Binding-site contacts:
Ligand atom P contacts residue NA1 of chain 1.D at 3.4 Å.
Ligand atom C2 contacts residue DG6 of chain 1.A at 3.4 Å.
Ligand atom O2 contacts residue DA2 of chain 1.A at 3.1 Å.
Ligand atom O4 contacts residue DA2 of chain 1.A at 2.7 Å (h-bond).
Ligand atom N1 contacts residue DT5 of chain 1.A at 2.8 Å (h-bond).
Ligand atom O2 contacts residue DG6 of chain 1.A at 2.5 Å (h-bond).
Ligand atom O6 contacts residue DT3 of chain 1.A at 3.2 Å (h-bond).
Ligand atom OP2 contacts residue GLY107 of chain 1.C at 3.4 Å.
Ligand atom C2 contacts residue DG6 of chain 1.A at 3.4 Å.
Ligand atom N6 contacts residue DT3 of chain 1.A at 3.2 Å (h-bond).
Ligand atom OP1 contacts residue GLY105 of chain 1.C at 2.6 Å (h-bond).
Ligand atom C2 contacts residue DC4 of chain 1.A at 3.3 Å.
Ligand atom C2 contacts residue DT3 of chain 1.A at 3.0 Å.
Ligand atom N3 contacts residue DA2 of chain 1.A at 2.4 Å (h-bond).
Ligand atom O5' contacts residue GLY107 of chain 1.C at 3.4 Å.
Ligand atom O3' contacts residue SER109 of chain 1.C at 3.4 Å.
Ligand atom N3 contacts residue DG6 of chain 1.A at 2.8 Å (h-bond).
Ligand atom O6 contacts residue DC4 of chain 1.A at 2.9 Å (h-bond).
Ligand atom N1 contacts residue DA2 of chain 1.A at 3.4 Å (h-bond).
Ligand atom N4 contacts residue DG6 of chain 1.A at 3.1 Å (h-bond).
Ligand atom O6 contacts residue DC1 of chain 1.A at 3.2 Å (h-bond).
Ligand atom OP1 contacts residue GLY107 of chain 1.C at 2.8 Å (h-bond).
Ligand atom N4 contacts residue DT5 of chain 1.A at 3.3 Å (h-bond).
Ligand atom N2 contacts residue DT5 of chain 1.A at 3.1 Å (h-bond).
Ligand atom C4 contacts residue DA2 of chain 1.A at 3.0 Å.
Ligand atom N2 contacts residue DC1 of chain 1.A at 2.5 Å (h-bond).
Ligand atom OP2 contacts residue SER109 of chain 1.C at 2.9 Å.
Ligand atom C2 contacts residue DC1 of chain 1.A at 3.2 Å.
Ligand atom P contacts residue GLY107 of chain 1.C at 3.3 Å.
Ligand atom OP1 contacts residue NA1 of chain 1.D at 2.5 Å (h-bond).
Ligand atom N2 contacts residue LYS234 of chain 1.C at 3.2 Å (salt-bridge).
Ligand atom N1 contacts residue DC4 of chain 1.A at 2.7 Å (h-bond).
Ligand atom N6 contacts residue DT5 of chain 1.A at 2.9 Å (h-bond).
Ligand atom N1 contacts residue DC1 of chain 1.A at 2.8 Å (h-bond).
Ligand atom N6 contacts residue DA2 of chain 1.A at 2.9 Å (h-bond).
Ligand atom N1 contacts residue DT3 of chain 1.A at 2.6 Å (h-bond).
Ligand atom OP2 contacts residue PRO108 of chain 1.C at 3.2 Å (h-bond).
Ligand atom OP1 contacts residue ALA110 of chain 1.C at 3.1 Å (h-bond).
Ligand atom N2 contacts residue DC4 of chain 1.A at 2.4 Å (h-bond).
Ligand atom C6 contacts residue DC4 of chain 1.A at 3.4 Å.

The protein below binds the small molecule below.
Small molecule (SMILES): Cc1cn([C@H]2C[C@H](O[P](=O)(O)OC[C@H]3O[C@@H](n4cnc5c(=O)nc(N)[nH]c54)C[C@@H]3O)[C@@H](CO[P](=O)(O)O[C@H]3C[C@H](n4cnc5c(N)ncnc54)O[C@@H]3CO[P](=O)(O)O[C@H]3C[C@H](n4cnc5c(=O)nc(N)[nH]c54)O[C@@H]3CO[P](=O)(O)O[C@H]3C[C@H](n4cnc5c(N)ncnc54)O[C@@H]3CO[P](=O)(O)O[C@H]3C[C@H](n4ccc(N)nc4=O)O[C@@H]3COP(=O)(O)O)O2)c(=O)[nH]c1=O

Sequence of chain 1.C:
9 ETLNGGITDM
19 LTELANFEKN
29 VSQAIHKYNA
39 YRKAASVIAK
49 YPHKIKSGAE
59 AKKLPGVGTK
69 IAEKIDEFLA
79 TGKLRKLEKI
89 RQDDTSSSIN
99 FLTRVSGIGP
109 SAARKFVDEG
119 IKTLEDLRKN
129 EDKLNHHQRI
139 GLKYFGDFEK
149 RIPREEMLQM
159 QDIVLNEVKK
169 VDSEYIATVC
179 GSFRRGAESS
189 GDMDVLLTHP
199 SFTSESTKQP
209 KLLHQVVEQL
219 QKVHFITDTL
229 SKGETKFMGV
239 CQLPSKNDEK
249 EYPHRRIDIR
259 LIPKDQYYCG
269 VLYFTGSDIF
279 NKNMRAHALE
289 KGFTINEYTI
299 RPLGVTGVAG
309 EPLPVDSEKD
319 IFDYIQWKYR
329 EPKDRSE